The small molecule below binds the protein below.
Small molecule (SMILES): COc1ccccc1-c1noc(C)c1C(=O)N1CCN(c2cc(NC(=O)c3cccs3)c([N+](=O)[O-])cc2Cl)CC1

Sequence of chain 2.B:
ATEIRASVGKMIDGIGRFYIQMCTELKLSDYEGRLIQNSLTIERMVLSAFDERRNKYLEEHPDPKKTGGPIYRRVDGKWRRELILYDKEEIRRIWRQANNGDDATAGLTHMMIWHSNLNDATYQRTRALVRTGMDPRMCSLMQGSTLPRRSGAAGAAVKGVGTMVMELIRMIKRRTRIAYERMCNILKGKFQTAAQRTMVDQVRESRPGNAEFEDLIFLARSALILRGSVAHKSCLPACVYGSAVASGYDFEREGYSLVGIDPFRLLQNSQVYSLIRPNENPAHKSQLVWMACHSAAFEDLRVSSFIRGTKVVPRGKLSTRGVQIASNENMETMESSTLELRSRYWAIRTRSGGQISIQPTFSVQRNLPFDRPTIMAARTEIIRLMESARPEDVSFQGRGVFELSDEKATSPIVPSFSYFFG

Binding-site contacts:
Ligand atom C2 contacts residue TYR282 of chain 2.B at 3.6 Å (hydrophobic).
Ligand atom O36 contacts residue ARG298 of chain 2.B at 4.1 Å.
Ligand atom C16 contacts residue TYR282 of chain 2.B at 3.3 Å (hydrophobic).
Ligand atom N29 contacts residue ASN302 of chain 2.B at 3.4 Å (h-bond).
Ligand atom N32 contacts residue LEU299 of chain 2.B at 4.0 Å.
Ligand atom C3 contacts residue ASP295 of chain 2.B at 3.3 Å.
Ligand atom C12 contacts residue ASN302 of chain 2.B at 3.7 Å.
Ligand atom C1 contacts residue TYR282 of chain 2.B at 3.6 Å (hydrophobic).
Ligand atom C16 contacts residue ASN302 of chain 2.B at 4.1 Å.
Ligand atom O33 contacts residue PHE284 of chain 2.B at 3.0 Å.
Ligand atom O33 contacts residue TYR282 of chain 2.B at 3.3 Å.
Ligand atom C14 contacts residue TYR282 of chain 2.B at 3.0 Å (hydrophobic).
Ligand atom C13 contacts residue TYR282 of chain 2.B at 3.0 Å (hydrophobic).
Ligand atom C8 contacts residue LEU299 of chain 2.B at 3.8 Å (hydrophobic).
Ligand atom C2 contacts residue GLU287 of chain 2.B at 3.9 Å.
Ligand atom C8 contacts residue TYR282 of chain 2.B at 3.2 Å (hydrophobic).
Ligand atom N32 contacts residue TYR282 of chain 2.B at 3.1 Å (h-bond).
Ligand atom C21 contacts residue TYR282 of chain 2.B at 3.9 Å (hydrophobic).
Ligand atom C12 contacts residue TYR282 of chain 2.B at 3.4 Å (hydrophobic).
Ligand atom C21 contacts residue ARG298 of chain 2.B at 3.9 Å.
Ligand atom O33 contacts residue TYR289 of chain 2.B at 3.3 Å.
Ligand atom O36 contacts residue ASP295 of chain 2.B at 3.0 Å (salt-bridge).
Ligand atom O36 contacts residue TYR289 of chain 2.B at 3.8 Å.
Ligand atom O36 contacts residue TYR282 of chain 2.B at 3.5 Å (h-bond).
Ligand atom CL4 contacts residue LEU299 of chain 2.B at 4.0 Å.
Ligand atom N31 contacts residue ARG298 of chain 2.B at 3.6 Å.
Ligand atom C13 contacts residue ARG298 of chain 2.B at 3.9 Å.
Ligand atom N32 contacts residue TYR289 of chain 2.B at 4.0 Å.
Ligand atom CL4 contacts residue TYR282 of chain 2.B at 3.8 Å.
Ligand atom C3 contacts residue ARG19 of chain 2.B at 3.4 Å.
Ligand atom O33 contacts residue LEU299 of chain 2.B at 3.6 Å.
Ligand atom CL4 contacts residue ASN302 of chain 2.B at 3.8 Å.
Ligand atom C6 contacts residue ASP295 of chain 2.B at 3.2 Å.
Ligand atom C22 contacts residue ASN302 of chain 2.B at 3.3 Å.
Ligand atom C23 contacts residue TYR282 of chain 2.B at 3.8 Å (hydrophobic).
Ligand atom N31 contacts residue TYR282 of chain 2.B at 3.0 Å (h-bond).
Ligand atom C24 contacts residue ASN302 of chain 2.B at 3.4 Å.
Ligand atom C7 contacts residue TYR282 of chain 2.B at 3.5 Å (hydrophobic).
Ligand atom N32 contacts residue ASP295 of chain 2.B at 3.8 Å.
Ligand atom O35 contacts residue ARG298 of chain 2.B at 3.6 Å (salt-bridge).